Binding-site contacts:
Ligand atom C11 contacts residue TYR230 of chain 2.A at 3.1 Å (hydrophobic).
Ligand atom C15 contacts residue HIS288 of chain 2.A at 3.4 Å.
Ligand atom F02 contacts residue PHE31 of chain 2.A at 3.5 Å.
Ligand atom F02 contacts residue PRO32 of chain 2.A at 3.8 Å.
Ligand atom C14 contacts residue HIS288 of chain 2.A at 3.3 Å.
Ligand atom C08 contacts residue ASP99 of chain 2.A at 3.4 Å.
Ligand atom N04 contacts residue MET103 of chain 2.A at 3.5 Å.
Ligand atom C15 contacts residue VAL262 of chain 2.A at 3.7 Å (hydrophobic).
Ligand atom N1 contacts residue ASP99 of chain 2.A at 2.7 Å (salt-bridge).
Ligand atom C04 contacts residue PHE145 of chain 2.A at 3.7 Å (hydrophobic).
Ligand atom C14 contacts residue ASP99 of chain 2.A at 3.5 Å.
Ligand atom C04 contacts residue PRO125 of chain 2.A at 3.8 Å (hydrophobic).
Ligand atom N03 contacts residue LEU263 of chain 2.A at 3.7 Å.
Ligand atom C05 contacts residue MET103 of chain 2.A at 3.5 Å (hydrophobic).
Ligand atom C10 contacts residue TRP100 of chain 2.A at 3.5 Å (hydrophobic).
Ligand atom C03 contacts residue PHE145 of chain 2.A at 3.6 Å (hydrophobic).
Ligand atom N02 contacts residue MET103 of chain 2.A at 3.6 Å.
Ligand atom C09 contacts residue TYR230 of chain 2.A at 3.7 Å (hydrophobic).
Ligand atom C09 contacts residue TRP100 of chain 2.A at 3.4 Å (hydrophobic).
Ligand atom F contacts residue MET183 of chain 2.A at 3.5 Å.
Ligand atom C16 contacts residue VAL262 of chain 2.A at 3.8 Å (hydrophobic).
Ligand atom O1 contacts residue TYR230 of chain 2.A at 2.8 Å (h-bond).
Ligand atom C11 contacts residue ASP99 of chain 2.A at 3.4 Å.
Ligand atom C12 contacts residue ASP99 of chain 2.A at 3.6 Å.
Ligand atom C1 contacts residue MET183 of chain 2.A at 3.8 Å (hydrophobic).
Ligand atom C11 contacts residue TYR147 of chain 2.A at 3.4 Å (hydrophobic).
Ligand atom C02 contacts residue MET103 of chain 2.A at 3.6 Å (hydrophobic).
Ligand atom N03 contacts residue MET103 of chain 2.A at 3.6 Å.
Ligand atom N1 contacts residue TYR230 of chain 2.A at 3.2 Å (h-bond).
Ligand atom C17 contacts residue MET183 of chain 2.A at 3.7 Å (hydrophobic).
Ligand atom F02 contacts residue TRP289 of chain 2.A at 3.7 Å.
Ligand atom C09 contacts residue GLN148 of chain 2.A at 3.7 Å.
Ligand atom C12 contacts residue TYR230 of chain 2.A at 3.2 Å (hydrophobic).
Ligand atom C12 contacts residue PHE31 of chain 2.A at 3.8 Å (hydrophobic).
Ligand atom C03 contacts residue MET103 of chain 2.A at 3.6 Å (hydrophobic).
Ligand atom F contacts residue LEU172 of chain 2.A at 3.4 Å.
Ligand atom C06 contacts residue LEU263 of chain 2.A at 3.8 Å (hydrophobic).
Ligand atom F01 contacts residue MET183 of chain 2.A at 3.5 Å.
Ligand atom C07 contacts residue ASP99 of chain 2.A at 3.3 Å.
Ligand atom O1 contacts residue TYR147 of chain 2.A at 2.5 Å (h-bond).

Sequence of chain 2.A:
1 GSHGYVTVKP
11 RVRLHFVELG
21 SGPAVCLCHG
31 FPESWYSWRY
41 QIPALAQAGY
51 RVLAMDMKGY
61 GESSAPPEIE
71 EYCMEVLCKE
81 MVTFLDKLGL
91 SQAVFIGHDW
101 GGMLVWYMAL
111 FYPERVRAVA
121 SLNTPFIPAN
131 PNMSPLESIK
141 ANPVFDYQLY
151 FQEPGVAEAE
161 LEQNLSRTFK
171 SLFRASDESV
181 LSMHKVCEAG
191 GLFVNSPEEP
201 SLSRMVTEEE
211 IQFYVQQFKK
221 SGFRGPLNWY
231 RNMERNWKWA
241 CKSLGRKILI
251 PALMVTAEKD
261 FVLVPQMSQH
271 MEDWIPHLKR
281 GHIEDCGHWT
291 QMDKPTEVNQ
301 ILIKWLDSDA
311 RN

A small-molecule ligand and the protein it binds are described below.
Small molecule (SMILES): CNc1nc(C)nc(N2CCC(C(=O)NCc3ccccc3C(F)(F)F)CC2)n1